Binding-site contacts:
Ligand atom O06 contacts residue ILE79 of chain 6.A at 3.9 Å.
Ligand atom C37 contacts residue ILE79 of chain 6.A at 4.2 Å (hydrophobic).
Ligand atom C36 contacts residue GLU81 of chain 6.A at 4.1 Å.
Ligand atom N04 contacts residue PHE66 of chain 6.A at 4.3 Å.
Ligand atom C04 contacts residue MET32 of chain 6.A at 4.3 Å (hydrophobic).
Ligand atom O02 contacts residue MET32 of chain 6.A at 4.3 Å.
Ligand atom C33 contacts residue ILE79 of chain 6.A at 4.4 Å (hydrophobic).
Ligand atom C35 contacts residue GLY82 of chain 6.A at 3.4 Å.
Ligand atom C36 contacts residue ILE79 of chain 6.A at 4.3 Å (hydrophobic).
Ligand atom C35 contacts residue PHE66 of chain 6.A at 3.6 Å (hydrophobic).
Ligand atom C36 contacts residue ARG83 of chain 6.A at 4.1 Å.
Ligand atom C02 contacts residue MET32 of chain 6.A at 3.5 Å (hydrophobic).
Ligand atom C04 contacts residue PHE66 of chain 6.A at 3.8 Å (hydrophobic).
Ligand atom O07 contacts residue MET32 of chain 6.A at 4.5 Å.
Ligand atom N06 contacts residue PHE66 of chain 6.A at 4.4 Å.
Ligand atom C29 contacts residue PHE66 of chain 6.A at 4.1 Å (hydrophobic).
Ligand atom C27 contacts residue PHE66 of chain 6.A at 4.1 Å (hydrophobic).
Ligand atom C01 contacts residue MET32 of chain 6.A at 4.4 Å (hydrophobic).
Ligand atom C27 contacts residue ASN30 of chain 6.A at 3.6 Å.
Ligand atom C26 contacts residue ILE33 of chain 6.A at 4.4 Å (hydrophobic).
Ligand atom C35 contacts residue LEU36 of chain 6.A at 4.2 Å (hydrophobic).
Ligand atom N06 contacts residue ILE79 of chain 6.A at 4.2 Å.
Ligand atom O02 contacts residue ASN30 of chain 6.A at 4.2 Å.
Ligand atom C05 contacts residue PHE66 of chain 6.A at 4.4 Å (hydrophobic).
Ligand atom C26 contacts residue ASN30 of chain 6.A at 3.7 Å.
Ligand atom C07 contacts residue ILE79 of chain 6.A at 4.0 Å (hydrophobic).
Ligand atom C34 contacts residue PHE66 of chain 6.A at 3.5 Å (hydrophobic).
Ligand atom C26 contacts residue PHE66 of chain 6.A at 4.1 Å (hydrophobic).
Ligand atom C34 contacts residue LEU36 of chain 6.A at 4.2 Å (hydrophobic).
Ligand atom C35 contacts residue GLU81 of chain 6.A at 3.9 Å.
Ligand atom C11 contacts residue MET32 of chain 6.A at 4.0 Å (hydrophobic).
Ligand atom O03 contacts residue PHE66 of chain 6.A at 4.1 Å.
Ligand atom C36 contacts residue GLY82 of chain 6.A at 3.8 Å.
Ligand atom O06 contacts residue ARG83 of chain 6.A at 4.0 Å.
Ligand atom C28 contacts residue PHE66 of chain 6.A at 4.2 Å (hydrophobic).
Ligand atom C27 contacts residue ILE33 of chain 6.A at 4.1 Å (hydrophobic).

The small molecule below binds the protein below.
Small molecule (SMILES): C[C@H](C[C@@H](C[C@H](C[C@@H](C[C@@H](CCN1CCCC1=O)N1CCCC1=O)N1CCCC1=O)N1CCCC1=O)N1CCCC1=O)N1CCCC1=O

Sequence of chain 6.A:
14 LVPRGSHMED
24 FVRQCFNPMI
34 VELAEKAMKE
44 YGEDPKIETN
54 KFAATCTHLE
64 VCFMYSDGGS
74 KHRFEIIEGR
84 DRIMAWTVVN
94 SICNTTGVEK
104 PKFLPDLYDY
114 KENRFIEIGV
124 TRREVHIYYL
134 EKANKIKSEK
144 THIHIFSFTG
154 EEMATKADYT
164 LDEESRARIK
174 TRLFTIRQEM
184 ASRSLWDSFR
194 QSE